A protein and the small-molecule ligand that binds it are described below.
Small molecule (SMILES): [H]/N=C(\N)NCCC[C@H](NC(=O)[C@H](Cc1ccc(CN)cc1)NC(=O)c1ccccc1)B1OC[C@H](CO)O1

Sequence of chain 1.B:
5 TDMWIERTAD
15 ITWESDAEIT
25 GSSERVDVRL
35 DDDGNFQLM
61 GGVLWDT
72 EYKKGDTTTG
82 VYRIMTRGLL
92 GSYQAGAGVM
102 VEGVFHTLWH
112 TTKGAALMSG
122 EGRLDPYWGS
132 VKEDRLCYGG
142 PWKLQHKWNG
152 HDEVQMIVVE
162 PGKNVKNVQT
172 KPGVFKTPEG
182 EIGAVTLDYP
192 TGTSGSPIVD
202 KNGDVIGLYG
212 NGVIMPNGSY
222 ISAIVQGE

Binding-site contacts:
Ligand atom C28 contacts residue ILE215 of chain 1.B at 3.5 Å (hydrophobic).
Ligand atom N2 contacts residue SER195 of chain 1.B at 2.9 Å (h-bond).
Ligand atom C32 contacts residue HIS111 of chain 1.B at 3.5 Å.
Ligand atom C37 contacts residue ASN39 of chain 1.B at 3.4 Å.
Ligand atom O24 contacts residue TYR221 of chain 1.B at 2.8 Å (h-bond).
Ligand atom N13 contacts residue ASP189 of chain 1.B at 3.5 Å (salt-bridge).
Ligand atom C18 contacts residue GLY211 of chain 1.B at 3.4 Å.
Ligand atom B4 contacts residue SER195 of chain 1.B at 1.6 Å.
Ligand atom C22 contacts residue TYR221 of chain 1.B at 3.6 Å (hydrophobic).
Ligand atom C6 contacts residue THR192 of chain 1.B at 3.6 Å.
Ligand atom C29 contacts residue GLY213 of chain 1.B at 3.5 Å.
Ligand atom C31 contacts residue HIS111 of chain 1.B at 3.6 Å.
Ligand atom O3 contacts residue THR194 of chain 1.B at 3.5 Å (h-bond).
Ligand atom C27 contacts residue ILE215 of chain 1.B at 3.4 Å (hydrophobic).
Ligand atom C1 contacts residue SER195 of chain 1.B at 2.6 Å.
Ligand atom O1 contacts residue SER195 of chain 1.B at 2.4 Å (h-bond).
Ligand atom N2 contacts residue GLY211 of chain 1.B at 3.2 Å (h-bond).
Ligand atom N38 contacts residue ASP37 of chain 1.B at 2.8 Å (salt-bridge).
Ligand atom C4 contacts residue HIS111 of chain 1.B at 3.3 Å.
Ligand atom C3 contacts residue SER195 of chain 1.B at 3.0 Å.
Ligand atom O3 contacts residue SER195 of chain 1.B at 2.4 Å (h-bond).
Ligand atom C12 contacts residue TYR190 of chain 1.B at 3.0 Å (hydrophobic).
Ligand atom C33 contacts residue HIS111 of chain 1.B at 3.6 Å.
Ligand atom C2 contacts residue ALA96 of chain 1.B at 3.5 Å (hydrophobic).
Ligand atom O24 contacts residue GLY213 of chain 1.B at 2.9 Å (h-bond).
Ligand atom N16 contacts residue ASP189 of chain 1.B at 3.0 Å (salt-bridge).
Ligand atom C20 contacts residue HIS111 of chain 1.B at 3.5 Å.
Ligand atom C4 contacts residue SER195 of chain 1.B at 3.4 Å.
Ligand atom O2 contacts residue HIS111 of chain 1.B at 3.5 Å.
Ligand atom O1 contacts residue HIS111 of chain 1.B at 2.7 Å (h-bond).
Ligand atom N13 contacts residue TYR190 of chain 1.B at 2.9 Å (h-bond).
Ligand atom N38 contacts residue ASN39 of chain 1.B at 2.8 Å (h-bond).
Ligand atom O3 contacts residue GLY193 of chain 1.B at 2.9 Å (h-bond).
Ligand atom C2 contacts residue SER195 of chain 1.B at 3.3 Å.
Ligand atom C37 contacts residue ASP37 of chain 1.B at 3.5 Å.
Ligand atom C11 contacts residue TYR190 of chain 1.B at 3.6 Å (hydrophobic).
Ligand atom C2 contacts residue GLY193 of chain 1.B at 3.1 Å.
Ligand atom C37 contacts residue GLY38 of chain 1.B at 3.5 Å.
Ligand atom C30 contacts residue GLY213 of chain 1.B at 3.1 Å.
Ligand atom O24 contacts residue ASN212 of chain 1.B at 3.5 Å.